Binding-site contacts:
Ligand atom O2 contacts residue VAL43 of chain 1.A at 4.2 Å.
Ligand atom O2 contacts residue PHE120 of chain 1.A at 3.9 Å.
Ligand atom O2 contacts residue ASN44 of chain 1.A at 3.3 Å.
Ligand atom C2 contacts residue PHE120 of chain 1.A at 3.6 Å (hydrophobic).
Ligand atom C4 contacts residue PHE120 of chain 1.A at 3.8 Å (hydrophobic).
Ligand atom O2 contacts residue THR45 of chain 1.A at 2.8 Å (h-bond).
Ligand atom N3 contacts residue THR45 of chain 1.A at 2.7 Å (h-bond).
Ligand atom N3 contacts residue VAL43 of chain 1.A at 4.3 Å.
Ligand atom C2 contacts residue THR45 of chain 1.A at 3.6 Å.
Ligand atom C2 contacts residue ASN44 of chain 1.A at 4.0 Å.
Ligand atom O4 contacts residue SER123 of chain 1.A at 4.5 Å.
Ligand atom N01 contacts residue ALA122 of chain 1.A at 4.2 Å.
Ligand atom O4 contacts residue PHE120 of chain 1.A at 3.9 Å.
Ligand atom C2 contacts residue VAL43 of chain 1.A at 4.4 Å (hydrophobic).
Ligand atom O4 contacts residue THR45 of chain 1.A at 3.4 Å (h-bond).
Ligand atom O4 contacts residue ALA122 of chain 1.A at 4.4 Å.
Ligand atom O2 contacts residue HIS12 of chain 1.A at 3.2 Å (h-bond).
Ligand atom N01 contacts residue ASP121 of chain 1.A at 3.2 Å (salt-bridge).
Ligand atom N3 contacts residue ASN44 of chain 1.A at 4.2 Å.
Ligand atom C6 contacts residue PHE120 of chain 1.A at 3.6 Å (hydrophobic).
Ligand atom N1 contacts residue PHE120 of chain 1.A at 3.5 Å (h-bond).
Ligand atom C4 contacts residue THR45 of chain 1.A at 3.5 Å.
Ligand atom C2 contacts residue HIS12 of chain 1.A at 4.2 Å.
Ligand atom N01 contacts residue LYS66 of chain 1.A at 3.3 Å (salt-bridge).
Ligand atom C4 contacts residue VAL43 of chain 1.A at 4.4 Å (hydrophobic).
Ligand atom C6 contacts residue ASP121 of chain 1.A at 4.0 Å.
Ligand atom O4 contacts residue ASP83 of chain 1.A at 4.2 Å.
Ligand atom C5 contacts residue ASP121 of chain 1.A at 3.8 Å.
Ligand atom C5 contacts residue PHE120 of chain 1.A at 4.3 Å (hydrophobic).
Ligand atom N3 contacts residue PHE120 of chain 1.A at 3.5 Å.

This protein binds this small molecule.
Small molecule (SMILES): Nc1c[nH]c(=O)[nH]c1=O

Sequence of chain 1.A:
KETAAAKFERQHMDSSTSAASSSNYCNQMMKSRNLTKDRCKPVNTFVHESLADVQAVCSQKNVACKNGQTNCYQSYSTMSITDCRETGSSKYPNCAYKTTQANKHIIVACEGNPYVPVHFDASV